Binding-site contacts:
Ligand atom CD contacts residue TRP59 of chain 1.F at 4.0 Å (hydrophobic).
Ligand atom SG contacts residue CYS107 of chain 1.E at 2.1 Å (h-bond).
Ligand atom N contacts residue CYS107 of chain 1.E at 3.5 Å (h-bond).
Ligand atom CG contacts residue PRO13 of chain 1.E at 3.8 Å (hydrophobic).
Ligand atom CA contacts residue CYS107 of chain 1.E at 3.6 Å (hydrophobic).
Ligand atom O contacts residue SER11 of chain 1.E at 3.3 Å.
Ligand atom O contacts residue SER11 of chain 1.E at 4.0 Å.
Ligand atom C contacts residue SER11 of chain 1.E at 3.9 Å.
Ligand atom CG2 contacts residue VAL8 of chain 1.E at 3.9 Å (hydrophobic).
Ligand atom C contacts residue TRP59 of chain 1.F at 3.8 Å (hydrophobic).
Ligand atom O contacts residue TRP59 of chain 1.F at 2.9 Å (h-bond).
Ligand atom CB contacts residue CYS107 of chain 1.E at 3.1 Å (hydrophobic).
Ligand atom CG contacts residue SER11 of chain 1.E at 3.5 Å.
Ligand atom N contacts residue ALA105 of chain 1.E at 2.9 Å (h-bond).
Ligand atom CA contacts residue ALA105 of chain 1.E at 3.7 Å (hydrophobic).
Ligand atom CA contacts residue TRP59 of chain 1.F at 3.5 Å (hydrophobic).
Ligand atom CB contacts residue ALA105 of chain 1.E at 4.0 Å (hydrophobic).
Ligand atom O contacts residue CYS107 of chain 1.E at 2.9 Å (h-bond).
Ligand atom CG2 contacts residue PRO9 of chain 1.E at 3.8 Å (hydrophobic).
Ligand atom O contacts residue ALA58 of chain 1.F at 3.5 Å.
Ligand atom CA contacts residue ALA105 of chain 1.E at 3.8 Å (hydrophobic).
Ligand atom CG contacts residue TRP14 of chain 1.E at 3.8 Å (hydrophobic).
Ligand atom CB contacts residue TRP12 of chain 1.E at 3.5 Å (hydrophobic).
Ligand atom C contacts residue CYS107 of chain 1.E at 3.0 Å (hydrophobic).
Ligand atom CD1 contacts residue PRO9 of chain 1.E at 3.8 Å (hydrophobic).
Ligand atom N contacts residue SER11 of chain 1.E at 3.7 Å.
Ligand atom CB contacts residue GLN101 of chain 1.E at 3.3 Å.
Ligand atom CG contacts residue TRP12 of chain 1.E at 3.6 Å (hydrophobic).
Ligand atom C contacts residue ALA105 of chain 1.E at 3.9 Å (hydrophobic).
Ligand atom CB contacts residue GLY10 of chain 1.E at 4.0 Å.
Ligand atom CB contacts residue SER11 of chain 1.E at 3.7 Å.
Ligand atom CB contacts residue PRO13 of chain 1.E at 3.6 Å (hydrophobic).
Ligand atom CD1 contacts residue GLY10 of chain 1.E at 4.0 Å.
Ligand atom CB contacts residue VAL106 of chain 1.E at 4.0 Å (hydrophobic).
Ligand atom CD contacts residue SER11 of chain 1.E at 3.9 Å.
Ligand atom CA contacts residue TRP14 of chain 1.E at 4.0 Å (hydrophobic).
Ligand atom O contacts residue ALA58 of chain 1.F at 3.7 Å.
Ligand atom CA contacts residue CYS107 of chain 1.E at 3.8 Å (hydrophobic).
Ligand atom CA contacts residue SER11 of chain 1.E at 3.5 Å.
Ligand atom CD1 contacts residue THR102 of chain 1.E at 3.9 Å.

The protein below binds the small molecule below.
Small molecule (SMILES): CC[C@H](C)[C@H](NC(=O)[C@H](C)NC(=O)[C@@H]1CCCN1C(=O)[C@@H](NC(=O)CNC(=O)[C@@H](N)CS)C(C)C)C(=O)N[C@@H](CCC(N)=O)C(=O)N1CCC[C@H]1C(N)=O

Sequence of chain 1.E:
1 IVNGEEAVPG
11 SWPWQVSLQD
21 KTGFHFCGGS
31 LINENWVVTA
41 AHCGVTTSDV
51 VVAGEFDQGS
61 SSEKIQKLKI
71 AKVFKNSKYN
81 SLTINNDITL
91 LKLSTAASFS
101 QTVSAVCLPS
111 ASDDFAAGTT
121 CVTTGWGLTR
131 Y

Sequence of chain 1.F:
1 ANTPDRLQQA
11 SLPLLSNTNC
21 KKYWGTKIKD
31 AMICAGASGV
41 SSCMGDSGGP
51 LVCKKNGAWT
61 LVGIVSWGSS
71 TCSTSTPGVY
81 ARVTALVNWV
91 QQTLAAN